This small molecule binds to this protein.
Small molecule (SMILES): CC(=O)N[C@@H]1[C@@H](O)[C@H](O)[C@@H](CO)O[C@H]1O

Binding-site contacts:
Ligand atom C7 contacts residue SER468 of chain 1.B at 4.0 Å.
Ligand atom O6 contacts residue SER479 of chain 1.B at 3.1 Å (h-bond).
Ligand atom C3 contacts residue ASP526 of chain 1.B at 3.8 Å.
Ligand atom C8 contacts residue ASP526 of chain 1.B at 3.8 Å.
Ligand atom C2 contacts residue ASP526 of chain 1.B at 3.6 Å.
Ligand atom O5 contacts residue ASN501 of chain 1.B at 2.4 Å (h-bond).
Ligand atom C4 contacts residue ASN501 of chain 1.B at 4.2 Å.
Ligand atom C1 contacts residue ASP526 of chain 1.B at 3.6 Å.
Ligand atom N2 contacts residue ASN501 of chain 1.B at 2.9 Å (h-bond).
Ligand atom C7 contacts residue ASN501 of chain 1.B at 3.6 Å.
Ligand atom O7 contacts residue ASN501 of chain 1.B at 3.9 Å.
Ligand atom C1 contacts residue ASN501 of chain 1.B at 1.4 Å.
Ligand atom C6 contacts residue LYS480 of chain 1.B at 3.6 Å.
Ligand atom C6 contacts residue SER479 of chain 1.B at 3.9 Å.
Ligand atom N2 contacts residue ASP526 of chain 1.B at 2.8 Å (salt-bridge).
Ligand atom C8 contacts residue TYR524 of chain 1.B at 3.4 Å (hydrophobic).
Ligand atom C5 contacts residue ASN501 of chain 1.B at 3.6 Å.
Ligand atom C2 contacts residue ASN501 of chain 1.B at 2.4 Å.
Ligand atom O5 contacts residue SER479 of chain 1.B at 3.5 Å (h-bond).
Ligand atom O7 contacts residue CYS469 of chain 1.B at 3.5 Å (h-bond).
Ligand atom C7 contacts residue ASP526 of chain 1.B at 3.8 Å.
Ligand atom O6 contacts residue LYS480 of chain 1.B at 3.6 Å.
Ligand atom C5 contacts residue SER479 of chain 1.B at 4.2 Å.
Ligand atom O6 contacts residue SER407 of chain 1.B at 4.1 Å.
Ligand atom C7 contacts residue CYS469 of chain 1.B at 4.2 Å (hydrophobic).
Ligand atom O7 contacts residue SER468 of chain 1.B at 3.5 Å.
Ligand atom C1 contacts residue SER503 of chain 1.B at 4.3 Å.
Ligand atom C5 contacts residue SER503 of chain 1.B at 4.3 Å.
Ligand atom C8 contacts residue CYS469 of chain 1.B at 3.7 Å (hydrophobic).
Ligand atom C3 contacts residue ASN501 of chain 1.B at 3.8 Å.
Ligand atom C1 contacts residue SER479 of chain 1.B at 4.3 Å.
Ligand atom O5 contacts residue SER503 of chain 1.B at 4.4 Å.
Ligand atom C8 contacts residue SER468 of chain 1.B at 4.0 Å.
Ligand atom O5 contacts residue ASP477 of chain 1.B at 4.2 Å.

Sequence of chain 1.B:
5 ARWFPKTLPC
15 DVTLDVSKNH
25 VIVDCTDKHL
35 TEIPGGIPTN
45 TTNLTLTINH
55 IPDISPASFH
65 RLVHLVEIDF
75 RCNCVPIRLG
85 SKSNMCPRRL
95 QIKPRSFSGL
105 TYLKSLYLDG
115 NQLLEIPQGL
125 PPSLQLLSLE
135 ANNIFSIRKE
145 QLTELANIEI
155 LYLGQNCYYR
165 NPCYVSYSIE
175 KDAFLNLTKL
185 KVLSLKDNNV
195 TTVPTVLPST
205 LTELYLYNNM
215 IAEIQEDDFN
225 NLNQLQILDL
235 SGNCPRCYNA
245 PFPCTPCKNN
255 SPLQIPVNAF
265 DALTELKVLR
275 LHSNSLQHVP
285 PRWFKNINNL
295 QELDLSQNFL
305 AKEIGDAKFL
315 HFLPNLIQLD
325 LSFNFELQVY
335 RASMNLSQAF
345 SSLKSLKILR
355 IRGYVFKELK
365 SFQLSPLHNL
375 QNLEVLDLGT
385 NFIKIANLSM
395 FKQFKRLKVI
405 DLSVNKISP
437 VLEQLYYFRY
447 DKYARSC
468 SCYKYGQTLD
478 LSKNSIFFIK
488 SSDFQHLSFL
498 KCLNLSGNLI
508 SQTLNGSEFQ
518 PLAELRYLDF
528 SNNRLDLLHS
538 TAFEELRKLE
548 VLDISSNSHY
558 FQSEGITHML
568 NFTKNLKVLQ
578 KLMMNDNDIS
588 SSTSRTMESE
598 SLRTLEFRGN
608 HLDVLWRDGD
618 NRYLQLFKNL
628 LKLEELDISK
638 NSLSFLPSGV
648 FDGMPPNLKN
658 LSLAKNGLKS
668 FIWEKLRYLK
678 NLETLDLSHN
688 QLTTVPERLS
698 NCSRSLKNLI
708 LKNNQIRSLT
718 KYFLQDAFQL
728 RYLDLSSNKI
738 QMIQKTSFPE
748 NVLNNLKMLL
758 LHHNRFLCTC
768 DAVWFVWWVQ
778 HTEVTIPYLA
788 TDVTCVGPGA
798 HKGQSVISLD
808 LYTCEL